A small-molecule ligand and the protein it binds are described below.
Small molecule (SMILES): O=C(O)CO

Binding-site contacts:
Ligand atom O contacts residue FE1 of chain 1.F at 2.3 Å.
Ligand atom O contacts residue GLU70 of chain 1.B at 3.3 Å (salt-bridge).
Ligand atom CA contacts residue FE1 of chain 1.F at 3.1 Å.
Ligand atom C contacts residue GLU70 of chain 1.B at 3.9 Å.
Ligand atom O contacts residue HIS64 of chain 1.B at 3.1 Å (h-bond).
Ligand atom OXT contacts residue PHE111 of chain 1.B at 3.6 Å.
Ligand atom O2 contacts residue HIS109 of chain 1.B at 4.1 Å.
Ligand atom O2 contacts residue HIS66 of chain 1.B at 3.0 Å (h-bond).
Ligand atom CA contacts residue GLU70 of chain 1.B at 3.0 Å.
Ligand atom OXT contacts residue FE1 of chain 1.F at 4.2 Å.
Ligand atom C contacts residue FE1 of chain 1.F at 3.0 Å.
Ligand atom C contacts residue TYR72 of chain 1.B at 3.2 Å (hydrophobic).
Ligand atom OXT contacts residue TYR72 of chain 1.B at 3.5 Å (h-bond).
Ligand atom O contacts residue HIS109 of chain 1.B at 3.3 Å (h-bond).
Ligand atom C contacts residue HIS109 of chain 1.B at 4.5 Å.
Ligand atom CA contacts residue HIS64 of chain 1.B at 3.7 Å.
Ligand atom O contacts residue TYR72 of chain 1.B at 2.4 Å (h-bond).
Ligand atom C contacts residue HIS64 of chain 1.B at 3.4 Å.
Ligand atom O2 contacts residue HIS64 of chain 1.B at 3.0 Å (h-bond).
Ligand atom CA contacts residue HIS66 of chain 1.B at 4.4 Å.
Ligand atom O2 contacts residue FE1 of chain 1.F at 2.1 Å.
Ligand atom O2 contacts residue GLU70 of chain 1.B at 2.5 Å (salt-bridge).
Ligand atom CA contacts residue TYR72 of chain 1.B at 4.3 Å (hydrophobic).
Ligand atom OXT contacts residue HIS64 of chain 1.B at 3.8 Å.

Sequence of chain 1.B:
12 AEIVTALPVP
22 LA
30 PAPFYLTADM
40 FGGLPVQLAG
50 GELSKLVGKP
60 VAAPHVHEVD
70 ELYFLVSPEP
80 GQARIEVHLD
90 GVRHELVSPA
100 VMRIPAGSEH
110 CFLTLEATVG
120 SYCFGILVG